A small-molecule ligand and the protein it binds are described below.
Small molecule (SMILES): OC[C@H]1O[C@H](O[C@H]2[C@H](O)[C@@H](O)[C@@H](O)O[C@@H]2CO)[C@H](O)[C@@H](O)[C@@H]1O

Sequence of chain 2.A:
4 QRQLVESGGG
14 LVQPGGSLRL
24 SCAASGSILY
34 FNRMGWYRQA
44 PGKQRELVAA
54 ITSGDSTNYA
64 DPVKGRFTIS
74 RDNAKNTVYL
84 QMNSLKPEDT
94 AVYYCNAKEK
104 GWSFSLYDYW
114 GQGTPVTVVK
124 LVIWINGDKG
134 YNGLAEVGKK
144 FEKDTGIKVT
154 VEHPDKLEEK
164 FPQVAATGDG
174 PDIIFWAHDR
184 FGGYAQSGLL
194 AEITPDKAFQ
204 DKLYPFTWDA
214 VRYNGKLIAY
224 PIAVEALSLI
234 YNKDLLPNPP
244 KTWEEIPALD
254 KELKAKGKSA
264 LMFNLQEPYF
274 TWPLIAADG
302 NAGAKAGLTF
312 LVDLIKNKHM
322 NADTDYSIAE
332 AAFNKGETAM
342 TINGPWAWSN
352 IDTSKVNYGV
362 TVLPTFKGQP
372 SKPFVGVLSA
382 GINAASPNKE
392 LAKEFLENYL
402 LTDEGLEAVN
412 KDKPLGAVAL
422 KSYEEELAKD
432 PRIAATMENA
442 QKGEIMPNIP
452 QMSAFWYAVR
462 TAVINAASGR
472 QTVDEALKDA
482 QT

Binding-site contacts:
Ligand atom C1 contacts residue TRP347 of chain 2.A at 3.7 Å (hydrophobic).
Ligand atom C2 contacts residue GLU228 of chain 2.A at 3.9 Å.
Ligand atom C1 contacts residue ASP131 of chain 2.A at 3.6 Å.
Ligand atom O2 contacts residue TRP347 of chain 2.A at 3.9 Å.
Ligand atom O4 contacts residue ARG183 of chain 2.A at 3.1 Å (salt-bridge).
Ligand atom O4 contacts residue ARG461 of chain 2.A at 3.9 Å.
Ligand atom O2 contacts residue TRP179 of chain 2.A at 3.4 Å (h-bond).
Ligand atom O6 contacts residue GLU270 of chain 2.A at 2.8 Å (salt-bridge).
Ligand atom O2 contacts residue LYS132 of chain 2.A at 2.7 Å (salt-bridge).
Ligand atom C3 contacts residue TRP457 of chain 2.A at 4.0 Å (hydrophobic).
Ligand atom C1 contacts residue LYS132 of chain 2.A at 3.8 Å.
Ligand atom C2 contacts residue LYS132 of chain 2.A at 3.7 Å.
Ligand atom O3 contacts residue ASP182 of chain 2.A at 2.7 Å (salt-bridge).
Ligand atom C1 contacts residue TYR272 of chain 2.A at 3.6 Å (hydrophobic).
Ligand atom O3 contacts residue TRP457 of chain 2.A at 3.5 Å (h-bond).
Ligand atom C3 contacts residue ASP182 of chain 2.A at 3.7 Å.
Ligand atom O5 contacts residue TYR272 of chain 2.A at 3.1 Å.
Ligand atom C3 contacts residue TRP179 of chain 2.A at 3.7 Å (hydrophobic).
Ligand atom O1 contacts residue ASN129 of chain 2.A at 3.6 Å.
Ligand atom C2 contacts residue TRP457 of chain 2.A at 4.0 Å (hydrophobic).
Ligand atom O1 contacts residue ASP131 of chain 2.A at 2.7 Å (salt-bridge).
Ligand atom O6 contacts residue PHE273 of chain 2.A at 3.6 Å.
Ligand atom O3 contacts residue ARG183 of chain 2.A at 3.2 Å (salt-bridge).
Ligand atom C2 contacts residue TRP347 of chain 2.A at 3.8 Å (hydrophobic).
Ligand atom O4 contacts residue TRP179 of chain 2.A at 3.8 Å.
Ligand atom C4 contacts residue TRP457 of chain 2.A at 3.7 Å (hydrophobic).
Ligand atom O2 contacts residue ALA180 of chain 2.A at 3.5 Å.
Ligand atom O1 contacts residue LYS132 of chain 2.A at 2.8 Å (salt-bridge).
Ligand atom C6 contacts residue GLU270 of chain 2.A at 3.6 Å.
Ligand atom C6 contacts residue PRO271 of chain 2.A at 3.7 Å (hydrophobic).
Ligand atom O6 contacts residue TYR272 of chain 2.A at 3.4 Å.
Ligand atom O2 contacts residue GLU228 of chain 2.A at 3.0 Å (salt-bridge).
Ligand atom O2 contacts residue ASP182 of chain 2.A at 2.7 Å (salt-bridge).
Ligand atom C2 contacts residue ASP182 of chain 2.A at 3.5 Å.
Ligand atom C6 contacts residue TYR272 of chain 2.A at 3.7 Å (hydrophobic).
Ligand atom O6 contacts residue PRO271 of chain 2.A at 3.4 Å.
Ligand atom O3 contacts residue TRP179 of chain 2.A at 3.8 Å.
Ligand atom O3 contacts residue ALA180 of chain 2.A at 3.4 Å.
Ligand atom C4 contacts residue TYR272 of chain 2.A at 4.0 Å (hydrophobic).
Ligand atom C6 contacts residue TRP457 of chain 2.A at 3.8 Å (hydrophobic).